Binding-site contacts:
Ligand atom CD2 contacts residue ARG108 of chain 1.F at 3.2 Å.
Ligand atom CA contacts residue SER103 of chain 1.F at 3.4 Å.
Ligand atom O contacts residue PRO98 of chain 1.F at 3.1 Å.
Ligand atom O contacts residue ALA96 of chain 1.F at 3.4 Å (h-bond).
Ligand atom O contacts residue ASN76 of chain 1.F at 3.0 Å (h-bond).
Ligand atom OD2 contacts residue GLU43 of chain 1.F at 3.5 Å (salt-bridge).
Ligand atom CZ3 contacts residue LEU107 of chain 1.F at 3.6 Å (hydrophobic).
Ligand atom O contacts residue HIS74 of chain 1.F at 3.3 Å (h-bond).
Ligand atom O contacts residue LYS95 of chain 1.F at 3.3 Å.
Ligand atom NE1 contacts residue GLY105 of chain 1.F at 3.0 Å (h-bond).
Ligand atom N contacts residue ALA96 of chain 1.F at 3.2 Å (h-bond).
Ligand atom CH2 contacts residue PHE97 of chain 1.F at 3.6 Å (hydrophobic).
Ligand atom C contacts residue SER103 of chain 1.F at 3.7 Å.
Ligand atom CG contacts residue ARG108 of chain 1.F at 3.2 Å.
Ligand atom CE3 contacts residue GLY105 of chain 1.F at 3.6 Å.
Ligand atom CD1 contacts residue HIS74 of chain 1.F at 3.7 Å.
Ligand atom O contacts residue GLY105 of chain 1.F at 2.8 Å (h-bond).
Ligand atom N contacts residue ASN76 of chain 1.F at 3.4 Å (h-bond).
Ligand atom CB contacts residue ARG108 of chain 1.F at 3.7 Å.
Ligand atom CZ3 contacts residue GLY105 of chain 1.F at 3.4 Å.
Ligand atom CH2 contacts residue LYS72 of chain 1.F at 3.7 Å.
Ligand atom OE1 contacts residue PRO98 of chain 1.F at 3.4 Å.
Ligand atom CZ3 contacts residue ASN76 of chain 1.F at 3.6 Å.
Ligand atom CD1 contacts residue ARG108 of chain 1.F at 3.5 Å.
Ligand atom CE contacts residue ASN76 of chain 1.F at 3.7 Å.
Ligand atom CE2 contacts residue ARG108 of chain 1.F at 3.6 Å.
Ligand atom CB contacts residue SER103 of chain 1.F at 3.5 Å.
Ligand atom NE1 contacts residue HIS74 of chain 1.F at 3.4 Å.
Ligand atom OD2 contacts residue VAL41 of chain 1.F at 3.6 Å.
Ligand atom CE3 contacts residue ARG108 of chain 1.F at 3.5 Å.
Ligand atom OD1 contacts residue GLU43 of chain 1.F at 3.7 Å.
Ligand atom CE3 contacts residue ASN76 of chain 1.F at 3.7 Å.
Ligand atom CZ2 contacts residue HIS74 of chain 1.F at 3.3 Å.
Ligand atom CE2 contacts residue HIS74 of chain 1.F at 3.4 Å.
Ligand atom OD1 contacts residue HIS53 of chain 1.F at 3.6 Å.
Ligand atom CG contacts residue GLU43 of chain 1.F at 3.3 Å.
Ligand atom CB contacts residue GLU43 of chain 1.F at 3.3 Å.
Ligand atom OD2 contacts residue ARG108 of chain 1.F at 3.6 Å.
Ligand atom O contacts residue SER103 of chain 1.F at 3.1 Å (h-bond).
Ligand atom CH2 contacts residue LEU107 of chain 1.F at 3.6 Å (hydrophobic).

A protein and the small-molecule ligand that binds it are described below.
Small molecule (SMILES): C[Se]CC[C@H](NC(=O)[C@H](CCC(=O)O)NC(=O)[C@H](CC1=CN=C2CC=CC=C12)NC(=O)[C@H](CC(N)=O)NC(=O)[C@H](CC1=c2ccccc2=NC1)NC(=O)[C@H](CC(=O)O)NC(=O)[C@@H](N)CC(=O)O)C(=O)N[C@@H](CCC(=O)O)C(=O)N[C@@H](CC(=O)O)C(=O)O

Sequence of chain 1.F:
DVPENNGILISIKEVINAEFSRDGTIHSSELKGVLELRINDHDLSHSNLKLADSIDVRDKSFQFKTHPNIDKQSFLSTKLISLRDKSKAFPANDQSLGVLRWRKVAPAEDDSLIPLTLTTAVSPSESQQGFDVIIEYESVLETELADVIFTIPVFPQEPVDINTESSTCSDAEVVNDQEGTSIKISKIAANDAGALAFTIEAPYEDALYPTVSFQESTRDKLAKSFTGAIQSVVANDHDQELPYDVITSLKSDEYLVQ